A protein and the small-molecule ligand that binds it are described below.
Small molecule (SMILES): Nc1ncnc2c1ncn2[C@H]1C[C@H](O)[C@@H](COP(=O)(O)O)O1

Sequence of chain 5.A:
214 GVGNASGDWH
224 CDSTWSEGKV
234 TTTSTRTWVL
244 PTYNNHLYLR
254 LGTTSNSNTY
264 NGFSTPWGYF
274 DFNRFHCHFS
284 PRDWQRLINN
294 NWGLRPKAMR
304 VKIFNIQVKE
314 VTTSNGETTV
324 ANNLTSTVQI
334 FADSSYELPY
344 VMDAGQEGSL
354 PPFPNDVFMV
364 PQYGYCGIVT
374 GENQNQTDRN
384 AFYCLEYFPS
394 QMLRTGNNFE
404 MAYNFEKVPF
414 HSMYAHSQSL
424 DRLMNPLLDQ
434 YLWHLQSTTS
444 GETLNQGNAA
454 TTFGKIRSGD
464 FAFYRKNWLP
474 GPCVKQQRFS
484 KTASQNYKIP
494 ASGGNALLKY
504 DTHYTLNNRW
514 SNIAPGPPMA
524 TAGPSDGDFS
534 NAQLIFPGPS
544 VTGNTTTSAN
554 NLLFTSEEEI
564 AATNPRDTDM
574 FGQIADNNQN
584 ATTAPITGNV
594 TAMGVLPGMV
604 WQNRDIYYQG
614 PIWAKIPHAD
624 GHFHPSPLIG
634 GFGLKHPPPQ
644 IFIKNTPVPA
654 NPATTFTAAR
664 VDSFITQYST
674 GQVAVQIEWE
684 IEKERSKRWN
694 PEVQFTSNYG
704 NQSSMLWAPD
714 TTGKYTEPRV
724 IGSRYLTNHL

Binding-site contacts:
Ligand atom N6 contacts residue PHE635 of chain 6.A at 3.7 Å.
Ligand atom N6 contacts residue GLY634 of chain 6.A at 3.8 Å.
Ligand atom C2 contacts residue PRO628 of chain 6.A at 3.5 Å (hydrophobic).
Ligand atom C1' contacts residue HIS627 of chain 6.A at 4.3 Å.
Ligand atom C8 contacts residue PRO412 of chain 6.A at 4.3 Å (hydrophobic).
Ligand atom N7 contacts residue HIS627 of chain 6.A at 4.1 Å.
Ligand atom N1 contacts residue VAL411 of chain 6.A at 4.3 Å.
Ligand atom N9 contacts residue PRO628 of chain 6.A at 3.7 Å.
Ligand atom C5 contacts residue PRO412 of chain 6.A at 4.2 Å (hydrophobic).
Ligand atom C8 contacts residue PRO628 of chain 6.A at 3.8 Å (hydrophobic).
Ligand atom C2' contacts residue HIS627 of chain 6.A at 3.2 Å.
Ligand atom N7 contacts residue PRO628 of chain 6.A at 3.3 Å (h-bond).
Ligand atom C5 contacts residue SER629 of chain 6.A at 3.5 Å.
Ligand atom N9 contacts residue PRO412 of chain 6.A at 4.2 Å.
Ligand atom C4 contacts residue PRO628 of chain 6.A at 3.0 Å (hydrophobic).
Ligand atom O1P contacts residue HIS625 of chain 5.A at 2.8 Å (h-bond).
Ligand atom C2 contacts residue GLY636 of chain 6.A at 3.2 Å.
Ligand atom N7 contacts residue ASN606 of chain 6.A at 4.2 Å.
Ligand atom C5 contacts residue PRO628 of chain 6.A at 2.7 Å (hydrophobic).
Ligand atom C3' contacts residue HIS627 of chain 6.A at 4.3 Å.
Ligand atom C6 contacts residue GLY636 of chain 6.A at 3.6 Å.
Ligand atom N7 contacts residue PRO412 of chain 6.A at 4.3 Å.
Ligand atom C8 contacts residue SER629 of chain 6.A at 4.2 Å.
Ligand atom C1' contacts residue PRO628 of chain 6.A at 3.9 Å (hydrophobic).
Ligand atom C6 contacts residue SER629 of chain 6.A at 3.5 Å.
Ligand atom O2P contacts residue ASP623 of chain 5.A at 3.2 Å (salt-bridge).
Ligand atom N6 contacts residue PRO628 of chain 6.A at 3.4 Å (h-bond).
Ligand atom N6 contacts residue GLY636 of chain 6.A at 3.2 Å (h-bond).
Ligand atom N1 contacts residue GLY636 of chain 6.A at 2.9 Å (h-bond).
Ligand atom C4 contacts residue PRO412 of chain 6.A at 4.1 Å (hydrophobic).
Ligand atom C6 contacts residue PRO412 of chain 6.A at 4.3 Å (hydrophobic).
Ligand atom O3' contacts residue PRO628 of chain 6.A at 4.1 Å.
Ligand atom N1 contacts residue PRO628 of chain 6.A at 3.2 Å (h-bond).
Ligand atom N7 contacts residue SER629 of chain 6.A at 3.1 Å (h-bond).
Ligand atom N6 contacts residue SER629 of chain 6.A at 3.0 Å (h-bond).
Ligand atom C8 contacts residue HIS627 of chain 6.A at 3.5 Å.
Ligand atom C6 contacts residue PRO628 of chain 6.A at 2.8 Å (hydrophobic).
Ligand atom N3 contacts residue PRO628 of chain 6.A at 3.5 Å (h-bond).
Ligand atom P contacts residue HIS625 of chain 5.A at 3.9 Å.
Ligand atom C2' contacts residue PRO628 of chain 6.A at 3.6 Å (hydrophobic).

Sequence of chain 6.A:
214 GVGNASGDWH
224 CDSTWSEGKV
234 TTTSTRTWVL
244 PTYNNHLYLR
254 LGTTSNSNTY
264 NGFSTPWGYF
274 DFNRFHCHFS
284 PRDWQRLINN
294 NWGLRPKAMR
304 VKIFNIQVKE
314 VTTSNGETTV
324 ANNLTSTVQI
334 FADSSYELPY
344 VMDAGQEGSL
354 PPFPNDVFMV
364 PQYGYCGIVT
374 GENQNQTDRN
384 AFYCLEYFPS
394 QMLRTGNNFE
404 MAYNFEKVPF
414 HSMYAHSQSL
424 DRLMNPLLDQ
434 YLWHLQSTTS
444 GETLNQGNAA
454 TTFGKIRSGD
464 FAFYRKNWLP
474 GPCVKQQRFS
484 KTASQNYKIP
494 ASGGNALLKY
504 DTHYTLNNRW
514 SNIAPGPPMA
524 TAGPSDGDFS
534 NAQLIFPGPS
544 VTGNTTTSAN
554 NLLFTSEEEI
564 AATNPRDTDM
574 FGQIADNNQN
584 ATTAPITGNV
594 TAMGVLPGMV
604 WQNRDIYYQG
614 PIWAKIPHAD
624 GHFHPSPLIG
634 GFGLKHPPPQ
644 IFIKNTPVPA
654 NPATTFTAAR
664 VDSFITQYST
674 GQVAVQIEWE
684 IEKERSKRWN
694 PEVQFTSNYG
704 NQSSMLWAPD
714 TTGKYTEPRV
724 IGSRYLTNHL